A small-molecule ligand and the protein it binds are described below.
Small molecule (SMILES): CC(C)[C@H](NC(=O)[C@@H](NC(=O)[C@H](C)NC(=O)[C@@H]1CCCN1C(=O)[C@@H](N)Cc1ccccc1)[C@@H](C)OP(=O)(O)O)C(=O)O

Sequence of chain 2.A:
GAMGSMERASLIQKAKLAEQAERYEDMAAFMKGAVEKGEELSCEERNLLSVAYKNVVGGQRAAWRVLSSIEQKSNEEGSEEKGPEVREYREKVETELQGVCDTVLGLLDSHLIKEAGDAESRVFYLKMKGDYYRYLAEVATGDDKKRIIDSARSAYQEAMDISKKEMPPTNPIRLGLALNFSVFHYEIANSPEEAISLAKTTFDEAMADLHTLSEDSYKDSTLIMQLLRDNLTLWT

Binding-site contacts:
Ligand atom CB contacts residue ASN231 of chain 2.A at 3.6 Å.
Ligand atom CB contacts residue ASN231 of chain 2.A at 3.6 Å.
Ligand atom O contacts residue LEU179 of chain 2.A at 3.5 Å.
Ligand atom CG2 contacts residue ASN180 of chain 2.A at 3.6 Å.
Ligand atom CA contacts residue ASN231 of chain 2.A at 3.7 Å.
Ligand atom O3P contacts residue TYR135 of chain 2.A at 2.6 Å (h-bond).
Ligand atom OXT contacts residue LYS54 of chain 2.A at 3.6 Å.
Ligand atom C contacts residue LYS54 of chain 2.A at 3.8 Å.
Ligand atom CG contacts residue VAL183 of chain 2.A at 3.8 Å (hydrophobic).
Ligand atom O2P contacts residue ARG134 of chain 2.A at 2.9 Å (salt-bridge).
Ligand atom O1P contacts residue LYS54 of chain 2.A at 2.8 Å (salt-bridge).
Ligand atom N contacts residue ASN231 of chain 2.A at 2.9 Å (h-bond).
Ligand atom O contacts residue VAL183 of chain 2.A at 3.5 Å.
Ligand atom CA contacts residue ASN180 of chain 2.A at 3.2 Å.
Ligand atom CG2 contacts residue ARG134 of chain 2.A at 3.8 Å.
Ligand atom O1P contacts residue ARG61 of chain 2.A at 2.9 Å (salt-bridge).
Ligand atom CB contacts residue VAL183 of chain 2.A at 3.9 Å (hydrophobic).
Ligand atom O contacts residue LYS127 of chain 2.A at 2.8 Å (salt-bridge).
Ligand atom P contacts residue ARG61 of chain 2.A at 3.6 Å.
Ligand atom CG2 contacts residue GLY176 of chain 2.A at 3.6 Å.
Ligand atom C contacts residue ASN231 of chain 2.A at 3.9 Å.
Ligand atom C contacts residue LYS127 of chain 2.A at 3.7 Å.
Ligand atom P contacts residue LYS54 of chain 2.A at 3.7 Å.
Ligand atom C contacts residue ASN180 of chain 2.A at 3.6 Å.
Ligand atom CG1 contacts residue LEU179 of chain 2.A at 3.8 Å (hydrophobic).
Ligand atom CB contacts residue ASN180 of chain 2.A at 3.2 Å.
Ligand atom O contacts residue ASN231 of chain 2.A at 3.0 Å (h-bond).
Ligand atom C contacts residue ASN231 of chain 2.A at 3.7 Å.
Ligand atom O2P contacts residue ARG61 of chain 2.A at 2.9 Å (salt-bridge).
Ligand atom CG2 contacts residue VAL183 of chain 2.A at 3.7 Å (hydrophobic).
Ligand atom P contacts residue TYR135 of chain 2.A at 3.8 Å.
Ligand atom CA contacts residue LEU179 of chain 2.A at 3.7 Å (hydrophobic).
Ligand atom O contacts residue ASN180 of chain 2.A at 2.9 Å (h-bond).
Ligand atom CA contacts residue ASN231 of chain 2.A at 3.6 Å.
Ligand atom P contacts residue ARG134 of chain 2.A at 3.8 Å.
Ligand atom CG1 contacts residue LEU227 of chain 2.A at 3.4 Å (hydrophobic).
Ligand atom O3P contacts residue ARG134 of chain 2.A at 2.8 Å (salt-bridge).
Ligand atom CB contacts residue TRP235 of chain 2.A at 3.8 Å (hydrophobic).
Ligand atom O3P contacts residue LYS54 of chain 2.A at 3.7 Å.
Ligand atom N contacts residue ASN180 of chain 2.A at 3.0 Å (h-bond).